Sequence of chain 1.A:
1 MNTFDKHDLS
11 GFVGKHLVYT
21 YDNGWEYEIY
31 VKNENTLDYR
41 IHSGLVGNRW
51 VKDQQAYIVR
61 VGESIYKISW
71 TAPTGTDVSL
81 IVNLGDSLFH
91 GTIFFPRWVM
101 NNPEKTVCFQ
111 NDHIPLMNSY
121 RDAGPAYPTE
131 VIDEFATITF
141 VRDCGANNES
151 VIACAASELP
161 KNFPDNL

The protein below binds the small molecule below.
Small molecule (SMILES): NCC(=O)O

Sequence of chain 1.B:
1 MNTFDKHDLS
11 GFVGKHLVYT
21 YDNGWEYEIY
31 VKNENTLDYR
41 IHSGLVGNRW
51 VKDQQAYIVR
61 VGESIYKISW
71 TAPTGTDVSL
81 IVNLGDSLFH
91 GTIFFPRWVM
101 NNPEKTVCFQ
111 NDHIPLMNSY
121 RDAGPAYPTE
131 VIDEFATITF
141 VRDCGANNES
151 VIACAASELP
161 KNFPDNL

Binding-site contacts:
Ligand atom OXT contacts residue ASP86 of chain 1.A at 3.6 Å (salt-bridge).
Ligand atom N contacts residue LEU88 of chain 1.A at 3.7 Å.
Ligand atom N contacts residue ASP86 of chain 1.A at 2.8 Å (salt-bridge).
Ligand atom C contacts residue THR3 of chain 1.B at 4.5 Å.
Ligand atom CA contacts residue LEU88 of chain 1.A at 4.1 Å (hydrophobic).
Ligand atom CA contacts residue ASP86 of chain 1.A at 3.9 Å.
Ligand atom O contacts residue THR3 of chain 1.B at 3.8 Å.
Ligand atom OXT contacts residue MET1 of chain 1.B at 3.7 Å.
Ligand atom N contacts residue SER87 of chain 1.A at 3.8 Å.
Ligand atom OXT contacts residue THR3 of chain 1.B at 4.3 Å.
Ligand atom O contacts residue ASN2 of chain 1.B at 3.6 Å (h-bond).
Ligand atom O contacts residue PHE4 of chain 1.B at 3.2 Å (h-bond).
Ligand atom C contacts residue ASP86 of chain 1.A at 4.2 Å.
Ligand atom C contacts residue ASN2 of chain 1.B at 3.4 Å.
Ligand atom CA contacts residue PHE4 of chain 1.B at 3.9 Å (hydrophobic).
Ligand atom C contacts residue PHE4 of chain 1.B at 4.1 Å (hydrophobic).
Ligand atom OXT contacts residue ASN2 of chain 1.B at 2.7 Å (h-bond).
Ligand atom OXT contacts residue PHE4 of chain 1.B at 4.4 Å.